Binding-site contacts:
Ligand atom O contacts residue PHE52 of chain 1.A at 3.6 Å.
Ligand atom O contacts residue ARG77 of chain 1.A at 2.7 Å (salt-bridge).
Ligand atom CZ contacts residue PHE52 of chain 1.A at 3.7 Å (hydrophobic).
Ligand atom CZ contacts residue ASP11 of chain 1.A at 3.5 Å.
Ligand atom CG contacts residue PHE52 of chain 1.A at 3.5 Å (hydrophobic).
Ligand atom CG contacts residue SER69 of chain 1.A at 3.8 Å.
Ligand atom NH1 contacts residue LEU117 of chain 1.A at 3.6 Å.
Ligand atom CA contacts residue THR121 of chain 1.A at 3.6 Å.
Ligand atom CA contacts residue SER70 of chain 1.A at 3.7 Å.
Ligand atom C contacts residue PHE52 of chain 1.A at 3.6 Å (hydrophobic).
Ligand atom OXT contacts residue SER120 of chain 1.A at 3.1 Å.
Ligand atom C contacts residue THR121 of chain 1.A at 3.6 Å.
Ligand atom O contacts residue SER72 of chain 1.A at 2.9 Å (h-bond).
Ligand atom NE contacts residue SER69 of chain 1.A at 2.9 Å (h-bond).
Ligand atom CB contacts residue GLN122 of chain 1.A at 3.5 Å.
Ligand atom NH2 contacts residue TYR14 of chain 1.A at 3.4 Å.
Ligand atom NH2 contacts residue ASP11 of chain 1.A at 3.1 Å (salt-bridge).
Ligand atom CA contacts residue SER72 of chain 1.A at 3.8 Å.
Ligand atom OXT contacts residue THR121 of chain 1.A at 2.8 Å (h-bond).
Ligand atom NE contacts residue SER70 of chain 1.A at 3.8 Å.
Ligand atom NH1 contacts residue PHE52 of chain 1.A at 3.8 Å.
Ligand atom NH1 contacts residue TYR14 of chain 1.A at 3.4 Å.
Ligand atom OXT contacts residue ARG77 of chain 1.A at 2.8 Å (salt-bridge).
Ligand atom CD contacts residue TYR14 of chain 1.A at 3.5 Å (hydrophobic).
Ligand atom O contacts residue SER70 of chain 1.A at 3.4 Å (h-bond).
Ligand atom CD contacts residue PHE52 of chain 1.A at 3.6 Å (hydrophobic).
Ligand atom O contacts residue LEU71 of chain 1.A at 3.7 Å.
Ligand atom CD contacts residue LEU117 of chain 1.A at 3.6 Å (hydrophobic).
Ligand atom NE contacts residue PHE52 of chain 1.A at 3.6 Å.
Ligand atom NH1 contacts residue ASP11 of chain 1.A at 2.4 Å (salt-bridge).
Ligand atom CZ contacts residue TYR14 of chain 1.A at 3.4 Å (hydrophobic).
Ligand atom CG contacts residue SER70 of chain 1.A at 3.2 Å.
Ligand atom N contacts residue SER70 of chain 1.A at 2.8 Å (h-bond).
Ligand atom N contacts residue SER72 of chain 1.A at 3.0 Å (h-bond).
Ligand atom CZ contacts residue SER69 of chain 1.A at 3.4 Å.
Ligand atom NE contacts residue TYR14 of chain 1.A at 3.5 Å.
Ligand atom OXT contacts residue PHE52 of chain 1.A at 3.5 Å.
Ligand atom CA contacts residue GLN122 of chain 1.A at 3.5 Å.
Ligand atom C contacts residue ARG77 of chain 1.A at 3.5 Å.
Ligand atom NH2 contacts residue SER69 of chain 1.A at 2.6 Å (h-bond).

Sequence of chain 1.A:
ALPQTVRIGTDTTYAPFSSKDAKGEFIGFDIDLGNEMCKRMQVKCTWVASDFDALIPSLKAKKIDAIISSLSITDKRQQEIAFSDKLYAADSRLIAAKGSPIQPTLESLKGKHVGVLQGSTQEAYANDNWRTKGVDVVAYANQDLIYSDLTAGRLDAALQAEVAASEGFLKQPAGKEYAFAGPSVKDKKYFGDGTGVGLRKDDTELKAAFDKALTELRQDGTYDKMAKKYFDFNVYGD

The small molecule below binds the protein below.
Small molecule (SMILES): NC(=[NH2+])NCCC[C@H](N)C(=O)O